Sequence of chain 1.B:
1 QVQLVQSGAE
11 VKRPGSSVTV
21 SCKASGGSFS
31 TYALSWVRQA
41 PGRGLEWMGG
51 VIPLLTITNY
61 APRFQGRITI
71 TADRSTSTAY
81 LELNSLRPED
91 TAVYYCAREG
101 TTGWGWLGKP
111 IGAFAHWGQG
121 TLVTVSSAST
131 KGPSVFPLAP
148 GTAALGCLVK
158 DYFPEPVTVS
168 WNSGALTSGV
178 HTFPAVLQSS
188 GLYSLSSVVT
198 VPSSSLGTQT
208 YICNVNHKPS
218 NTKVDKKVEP

A protein and the small-molecule ligand that binds it are described below.
Small molecule (SMILES): O=P(O)(O)OC[C@H](O)CO

Binding-site contacts:
Ligand atom O4P contacts residue TYR60 of chain 1.B at 4.2 Å.
Ligand atom O2P contacts residue THR69 of chain 1.B at 4.0 Å.
Ligand atom P contacts residue TYR60 of chain 1.B at 3.7 Å.
Ligand atom O2P contacts residue THR58 of chain 1.B at 4.3 Å.
Ligand atom O3P contacts residue THR58 of chain 1.B at 2.4 Å (h-bond).
Ligand atom O2P contacts residue TYR60 of chain 1.B at 2.7 Å (h-bond).
Ligand atom O3P contacts residue TYR60 of chain 1.B at 3.5 Å (h-bond).
Ligand atom P contacts residue THR58 of chain 1.B at 3.8 Å.